Sequence of chain 1.B:
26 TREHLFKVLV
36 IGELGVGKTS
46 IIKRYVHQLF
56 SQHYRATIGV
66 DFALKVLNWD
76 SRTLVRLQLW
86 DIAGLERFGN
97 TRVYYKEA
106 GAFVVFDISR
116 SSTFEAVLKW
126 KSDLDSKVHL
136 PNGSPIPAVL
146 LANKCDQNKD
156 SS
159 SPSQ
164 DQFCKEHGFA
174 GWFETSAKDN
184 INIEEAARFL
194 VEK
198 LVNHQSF

A small-molecule ligand and the protein it binds are described below.
Small molecule (SMILES): Nc1nc2c(ncn2[C@@H]2O[C@H](CO[P](=O)(O)O[P](=O)(O)CP(=O)(O)O)[C@@H](O)[C@H]2O)c(=O)[nH]1

Binding-site contacts:
Ligand atom C3B contacts residue GLY40 of chain 1.B at 3.1 Å.
Ligand atom O2G contacts residue THR62 of chain 1.B at 2.9 Å (h-bond).
Ligand atom N7 contacts residue ASN148 of chain 1.B at 3.2 Å (h-bond).
Ligand atom O3A contacts residue GLY42 of chain 1.B at 3.2 Å (h-bond).
Ligand atom O1A contacts residue GLY42 of chain 1.B at 3.2 Å.
Ligand atom O2G contacts residue MG1 of chain 1.J at 2.1 Å.
Ligand atom C3B contacts residue TYR59 of chain 1.B at 3.4 Å (hydrophobic).
Ligand atom O1B contacts residue VAL41 of chain 1.B at 3.4 Å (h-bond).
Ligand atom O2B contacts residue MG1 of chain 1.J at 2.1 Å.
Ligand atom O1A contacts residue LYS43 of chain 1.B at 3.5 Å (salt-bridge).
Ligand atom N1 contacts residue ASP151 of chain 1.B at 2.8 Å (salt-bridge).
Ligand atom O6 contacts residue ALA180 of chain 1.B at 2.8 Å (h-bond).
Ligand atom O1B contacts residue LYS43 of chain 1.B at 2.9 Å (salt-bridge).
Ligand atom O2B contacts residue THR44 of chain 1.B at 2.9 Å (h-bond).
Ligand atom C5 contacts residue LYS149 of chain 1.B at 3.4 Å.
Ligand atom O2' contacts residue GLN57 of chain 1.B at 3.2 Å.
Ligand atom O6 contacts residue ASN148 of chain 1.B at 3.4 Å (h-bond).
Ligand atom N2 contacts residue ASP151 of chain 1.B at 3.0 Å (salt-bridge).
Ligand atom O4' contacts residue LYS149 of chain 1.B at 2.9 Å (salt-bridge).
Ligand atom O2A contacts residue TYR59 of chain 1.B at 3.3 Å.
Ligand atom O1A contacts residue THR44 of chain 1.B at 3.2 Å (h-bond).
Ligand atom C4 contacts residue PHE55 of chain 1.B at 3.4 Å (hydrophobic).
Ligand atom O2' contacts residue PHE55 of chain 1.B at 3.4 Å.
Ligand atom PB contacts residue MG1 of chain 1.J at 3.3 Å.
Ligand atom O1A contacts residue SER45 of chain 1.B at 2.7 Å (h-bond).
Ligand atom C8 contacts residue SER45 of chain 1.B at 3.3 Å.
Ligand atom O3' contacts residue TYR59 of chain 1.B at 3.5 Å.
Ligand atom O6 contacts residue LYS181 of chain 1.B at 3.3 Å (salt-bridge).
Ligand atom O1G contacts residue GLY89 of chain 1.B at 3.1 Å (h-bond).
Ligand atom O5' contacts residue SER45 of chain 1.B at 3.5 Å (h-bond).
Ligand atom O2' contacts residue SER56 of chain 1.B at 2.5 Å (h-bond).
Ligand atom O1G contacts residue LYS43 of chain 1.B at 2.6 Å (salt-bridge).
Ligand atom C6 contacts residue LYS149 of chain 1.B at 3.4 Å.
Ligand atom O6 contacts residue SER179 of chain 1.B at 3.3 Å.
Ligand atom PG contacts residue MG1 of chain 1.J at 3.2 Å.
Ligand atom N1 contacts residue LYS149 of chain 1.B at 3.5 Å.
Ligand atom O1B contacts residue GLY42 of chain 1.B at 3.2 Å (h-bond).
Ligand atom N1 contacts residue LYS181 of chain 1.B at 3.5 Å.
Ligand atom O3G contacts residue TYR59 of chain 1.B at 2.9 Å (h-bond).
Ligand atom O3' contacts residue GLN57 of chain 1.B at 2.6 Å (h-bond).